Binding-site contacts:
Ligand atom C5 contacts residue ASN616 of chain 1.A at 3.6 Å.
Ligand atom C3 contacts residue ASN616 of chain 1.A at 3.9 Å.
Ligand atom N2 contacts residue GLN644 of chain 1.A at 3.8 Å.
Ligand atom C7 contacts residue GLN644 of chain 1.A at 3.8 Å.
Ligand atom C8 contacts residue GLN836 of chain 1.B at 3.6 Å.
Ligand atom O7 contacts residue GLN644 of chain 1.A at 4.5 Å.
Ligand atom O7 contacts residue ASN616 of chain 1.A at 4.5 Å.
Ligand atom C1 contacts residue ASN616 of chain 1.A at 1.5 Å.
Ligand atom C2 contacts residue ASN616 of chain 1.A at 2.6 Å.
Ligand atom C4 contacts residue ASN616 of chain 1.A at 4.3 Å.
Ligand atom O7 contacts residue ILE834 of chain 1.B at 3.9 Å.
Ligand atom C8 contacts residue ILE834 of chain 1.B at 3.5 Å (hydrophobic).
Ligand atom N2 contacts residue ASN616 of chain 1.A at 3.0 Å (h-bond).
Ligand atom O5 contacts residue ASN616 of chain 1.A at 2.3 Å (h-bond).
Ligand atom C7 contacts residue ILE834 of chain 1.B at 4.2 Å (hydrophobic).
Ligand atom C8 contacts residue ASN616 of chain 1.A at 3.4 Å.
Ligand atom C8 contacts residue VAL615 of chain 1.A at 3.2 Å (hydrophobic).
Ligand atom C8 contacts residue GLN644 of chain 1.A at 3.3 Å.
Ligand atom C7 contacts residue ASN616 of chain 1.A at 3.5 Å.

The small molecule below binds the protein below.
Small molecule (SMILES): CC(=O)N[C@@H]1[C@@H](O)[C@H](O)[C@@H](CO)O[C@H]1O

Sequence of chain 1.B:
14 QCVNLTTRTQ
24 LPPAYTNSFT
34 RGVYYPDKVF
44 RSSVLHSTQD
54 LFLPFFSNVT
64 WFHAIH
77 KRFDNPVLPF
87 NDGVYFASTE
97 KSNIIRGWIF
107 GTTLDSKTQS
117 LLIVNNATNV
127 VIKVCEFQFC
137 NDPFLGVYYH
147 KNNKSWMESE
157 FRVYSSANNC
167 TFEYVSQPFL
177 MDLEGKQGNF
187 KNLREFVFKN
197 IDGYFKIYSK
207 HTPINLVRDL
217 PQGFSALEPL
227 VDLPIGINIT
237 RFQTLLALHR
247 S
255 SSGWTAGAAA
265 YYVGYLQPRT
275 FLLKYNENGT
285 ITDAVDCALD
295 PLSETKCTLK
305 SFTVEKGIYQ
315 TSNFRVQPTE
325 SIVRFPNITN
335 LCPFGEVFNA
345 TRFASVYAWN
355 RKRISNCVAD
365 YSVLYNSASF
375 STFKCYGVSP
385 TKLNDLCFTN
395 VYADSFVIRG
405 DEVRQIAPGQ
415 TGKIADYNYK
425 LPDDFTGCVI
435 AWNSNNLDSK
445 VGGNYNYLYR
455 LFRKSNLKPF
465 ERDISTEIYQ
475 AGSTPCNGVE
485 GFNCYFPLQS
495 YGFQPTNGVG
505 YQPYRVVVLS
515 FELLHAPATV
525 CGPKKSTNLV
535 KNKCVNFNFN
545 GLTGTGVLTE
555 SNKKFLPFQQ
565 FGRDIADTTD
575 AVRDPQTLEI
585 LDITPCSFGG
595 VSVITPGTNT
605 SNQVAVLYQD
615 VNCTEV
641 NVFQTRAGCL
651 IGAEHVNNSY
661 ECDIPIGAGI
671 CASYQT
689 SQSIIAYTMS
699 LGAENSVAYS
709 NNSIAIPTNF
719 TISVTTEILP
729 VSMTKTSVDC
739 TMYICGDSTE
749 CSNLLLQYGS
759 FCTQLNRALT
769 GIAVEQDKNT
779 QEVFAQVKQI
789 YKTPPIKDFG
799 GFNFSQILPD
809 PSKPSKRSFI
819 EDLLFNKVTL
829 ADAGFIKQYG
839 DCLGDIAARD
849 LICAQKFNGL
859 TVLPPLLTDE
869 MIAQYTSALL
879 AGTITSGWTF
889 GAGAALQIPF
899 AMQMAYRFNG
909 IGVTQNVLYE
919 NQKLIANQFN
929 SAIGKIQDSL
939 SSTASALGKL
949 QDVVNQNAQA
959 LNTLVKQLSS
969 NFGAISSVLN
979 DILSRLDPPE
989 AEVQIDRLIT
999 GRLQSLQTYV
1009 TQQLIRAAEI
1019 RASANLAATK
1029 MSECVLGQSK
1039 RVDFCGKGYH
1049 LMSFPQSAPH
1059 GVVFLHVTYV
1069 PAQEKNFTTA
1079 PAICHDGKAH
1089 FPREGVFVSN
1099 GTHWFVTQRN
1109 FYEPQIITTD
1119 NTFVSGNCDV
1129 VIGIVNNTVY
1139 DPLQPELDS

Sequence of chain 1.A:
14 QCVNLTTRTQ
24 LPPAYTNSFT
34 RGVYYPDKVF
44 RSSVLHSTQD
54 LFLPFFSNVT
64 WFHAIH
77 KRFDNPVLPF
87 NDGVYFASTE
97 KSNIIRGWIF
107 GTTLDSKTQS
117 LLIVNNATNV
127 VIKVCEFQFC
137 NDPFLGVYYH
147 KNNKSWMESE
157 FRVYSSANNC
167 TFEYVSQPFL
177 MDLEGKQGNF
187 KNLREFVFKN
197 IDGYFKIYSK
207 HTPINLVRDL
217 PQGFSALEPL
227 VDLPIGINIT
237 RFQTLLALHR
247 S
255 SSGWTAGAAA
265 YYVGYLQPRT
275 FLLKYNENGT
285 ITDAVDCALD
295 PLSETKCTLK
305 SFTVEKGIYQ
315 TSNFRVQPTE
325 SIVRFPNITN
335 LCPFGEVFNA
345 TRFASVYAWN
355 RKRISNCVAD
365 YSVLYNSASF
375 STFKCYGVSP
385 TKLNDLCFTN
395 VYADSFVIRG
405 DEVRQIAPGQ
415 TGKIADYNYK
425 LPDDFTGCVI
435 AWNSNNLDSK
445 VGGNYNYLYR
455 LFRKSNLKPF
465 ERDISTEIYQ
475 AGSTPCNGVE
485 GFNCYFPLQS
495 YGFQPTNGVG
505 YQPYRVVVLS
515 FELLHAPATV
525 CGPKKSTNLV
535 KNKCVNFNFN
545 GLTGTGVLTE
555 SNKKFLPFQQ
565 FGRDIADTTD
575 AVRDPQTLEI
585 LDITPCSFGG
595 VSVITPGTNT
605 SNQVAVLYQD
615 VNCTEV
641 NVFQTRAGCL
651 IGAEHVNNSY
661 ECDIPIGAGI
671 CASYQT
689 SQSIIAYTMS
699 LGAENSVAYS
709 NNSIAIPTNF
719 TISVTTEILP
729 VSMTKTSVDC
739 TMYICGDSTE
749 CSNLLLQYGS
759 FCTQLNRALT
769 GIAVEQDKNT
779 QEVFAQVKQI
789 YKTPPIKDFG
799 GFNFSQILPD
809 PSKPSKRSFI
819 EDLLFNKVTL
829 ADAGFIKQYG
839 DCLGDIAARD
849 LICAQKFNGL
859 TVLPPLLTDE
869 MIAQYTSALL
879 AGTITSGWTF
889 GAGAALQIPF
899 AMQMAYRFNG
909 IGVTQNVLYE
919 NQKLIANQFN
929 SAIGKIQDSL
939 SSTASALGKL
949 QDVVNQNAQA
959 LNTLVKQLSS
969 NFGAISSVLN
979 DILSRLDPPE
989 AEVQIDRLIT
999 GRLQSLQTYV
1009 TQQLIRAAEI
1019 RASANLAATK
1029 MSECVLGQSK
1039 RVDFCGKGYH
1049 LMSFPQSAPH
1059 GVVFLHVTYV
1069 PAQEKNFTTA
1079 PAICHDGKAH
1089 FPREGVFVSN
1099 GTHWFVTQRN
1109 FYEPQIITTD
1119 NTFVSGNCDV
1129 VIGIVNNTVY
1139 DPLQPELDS